This protein binds this small molecule.
Small molecule (SMILES): CSCC[C@@H](N)C(=O)O

Binding-site contacts:
Ligand atom OXT contacts residue LYS110 of chain 2.A at 3.7 Å.
Ligand atom CA contacts residue TYR68 of chain 2.B at 3.5 Å (hydrophobic).
Ligand atom N contacts residue TYR114 of chain 2.A at 3.5 Å (h-bond).
Ligand atom O contacts residue ASN113 of chain 2.A at 4.3 Å.
Ligand atom CE contacts residue ARG47 of chain 2.B at 3.9 Å.
Ligand atom O contacts residue TYR68 of chain 2.B at 4.1 Å.
Ligand atom SD contacts residue PHE51 of chain 2.B at 4.0 Å.
Ligand atom CE contacts residue TRP48 of chain 2.B at 3.8 Å (hydrophobic).
Ligand atom C contacts residue TYR68 of chain 2.B at 3.8 Å (hydrophobic).
Ligand atom N contacts residue TYR68 of chain 2.B at 2.9 Å (h-bond).
Ligand atom O contacts residue LEU118 of chain 2.A at 3.9 Å.
Ligand atom CE contacts residue PHE51 of chain 2.B at 4.2 Å (hydrophobic).
Ligand atom CG contacts residue LYS110 of chain 2.A at 3.9 Å.
Ligand atom O contacts residue TYR114 of chain 2.A at 3.5 Å (h-bond).
Ligand atom SD contacts residue TRP48 of chain 2.B at 4.3 Å.
Ligand atom CA contacts residue PHE72 of chain 2.B at 4.1 Å (hydrophobic).
Ligand atom OXT contacts residue TYR68 of chain 2.B at 4.3 Å.
Ligand atom N contacts residue PHE72 of chain 2.B at 3.1 Å.
Ligand atom SD contacts residue ARG106 of chain 2.A at 4.5 Å.
Ligand atom CB contacts residue LYS110 of chain 2.A at 3.2 Å.
Ligand atom CA contacts residue LYS110 of chain 2.A at 4.5 Å.
Ligand atom N contacts residue ARG82 of chain 2.B at 4.2 Å.
Ligand atom OXT contacts residue ASN113 of chain 2.A at 4.2 Å.
Ligand atom C contacts residue TYR114 of chain 2.A at 4.0 Å (hydrophobic).
Ligand atom SD contacts residue LYS110 of chain 2.A at 3.9 Å.
Ligand atom CB contacts residue TYR68 of chain 2.B at 3.5 Å (hydrophobic).
Ligand atom CA contacts residue TYR114 of chain 2.A at 4.3 Å (hydrophobic).

Sequence of chain 2.A:
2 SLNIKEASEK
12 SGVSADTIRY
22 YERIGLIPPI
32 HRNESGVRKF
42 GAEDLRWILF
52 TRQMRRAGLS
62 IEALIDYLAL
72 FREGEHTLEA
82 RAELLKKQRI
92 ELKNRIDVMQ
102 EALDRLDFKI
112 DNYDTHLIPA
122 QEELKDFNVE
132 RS

Sequence of chain 2.B:
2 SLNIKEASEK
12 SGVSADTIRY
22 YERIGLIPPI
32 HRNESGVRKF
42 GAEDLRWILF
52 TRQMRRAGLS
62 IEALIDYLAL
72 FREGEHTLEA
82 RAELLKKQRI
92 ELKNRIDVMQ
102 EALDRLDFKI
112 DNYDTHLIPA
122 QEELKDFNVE